Sequence of chain 2.F:
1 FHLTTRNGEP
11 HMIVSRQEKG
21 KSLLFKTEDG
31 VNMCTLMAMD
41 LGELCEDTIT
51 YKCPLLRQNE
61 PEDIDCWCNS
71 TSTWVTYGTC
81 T

Binding-site contacts:
Ligand atom C5 contacts residue ASN75 of chain 2.E at 3.2 Å.
Ligand atom C2 contacts residue NAG1 of chain 2.Z at 4.1 Å.
Ligand atom C2 contacts residue ASN75 of chain 2.E at 2.6 Å.
Ligand atom C7 contacts residue ASN75 of chain 2.E at 2.8 Å.
Ligand atom C6 contacts residue ASN75 of chain 2.E at 3.8 Å.
Ligand atom C4 contacts residue ASN75 of chain 2.E at 4.0 Å.
Ligand atom O3 contacts residue NAG1 of chain 2.Z at 2.4 Å (h-bond).
Ligand atom O7 contacts residue MET126 of chain 2.E at 3.1 Å.
Ligand atom C6 contacts residue THR48 of chain 2.F at 4.4 Å.
Ligand atom O6 contacts residue CYS45 of chain 2.F at 3.4 Å (h-bond).
Ligand atom N2 contacts residue ASN75 of chain 2.E at 3.0 Å (h-bond).
Ligand atom O7 contacts residue ASN75 of chain 2.E at 3.2 Å (h-bond).
Ligand atom O6 contacts residue ASN75 of chain 2.E at 3.8 Å.
Ligand atom C8 contacts residue ASN75 of chain 2.E at 3.0 Å.
Ligand atom C6 contacts residue CYS45 of chain 2.F at 4.4 Å (hydrophobic).
Ligand atom C8 contacts residue PHE98 of chain 2.E at 3.6 Å (hydrophobic).
Ligand atom C3 contacts residue NAG1 of chain 2.Z at 3.3 Å.
Ligand atom O6 contacts residue GLU46 of chain 2.F at 3.8 Å.
Ligand atom C4 contacts residue NAG1 of chain 2.Z at 2.9 Å.
Ligand atom O5 contacts residue ASN75 of chain 2.E at 2.1 Å (h-bond).
Ligand atom C3 contacts residue ASN75 of chain 2.E at 3.5 Å.
Ligand atom C7 contacts residue MET126 of chain 2.E at 3.8 Å (hydrophobic).
Ligand atom C1 contacts residue ASN75 of chain 2.E at 1.3 Å.
Ligand atom C6 contacts residue NAG1 of chain 2.Z at 3.4 Å.
Ligand atom C8 contacts residue MET126 of chain 2.E at 3.7 Å (hydrophobic).
Ligand atom C5 contacts residue NAG1 of chain 2.Z at 3.7 Å.
Ligand atom O6 contacts residue NAG1 of chain 2.Z at 4.1 Å.
Ligand atom O4 contacts residue NAG1 of chain 2.Z at 1.6 Å.
Ligand atom O6 contacts residue THR48 of chain 2.F at 4.0 Å.
Ligand atom O5 contacts residue THR48 of chain 2.F at 4.0 Å.

This protein binds this small molecule.
Small molecule (SMILES): CC(=O)N[C@@H]1[C@@H](O)[C@H](O)[C@@H](CO)O[C@H]1O

Sequence of chain 2.E:
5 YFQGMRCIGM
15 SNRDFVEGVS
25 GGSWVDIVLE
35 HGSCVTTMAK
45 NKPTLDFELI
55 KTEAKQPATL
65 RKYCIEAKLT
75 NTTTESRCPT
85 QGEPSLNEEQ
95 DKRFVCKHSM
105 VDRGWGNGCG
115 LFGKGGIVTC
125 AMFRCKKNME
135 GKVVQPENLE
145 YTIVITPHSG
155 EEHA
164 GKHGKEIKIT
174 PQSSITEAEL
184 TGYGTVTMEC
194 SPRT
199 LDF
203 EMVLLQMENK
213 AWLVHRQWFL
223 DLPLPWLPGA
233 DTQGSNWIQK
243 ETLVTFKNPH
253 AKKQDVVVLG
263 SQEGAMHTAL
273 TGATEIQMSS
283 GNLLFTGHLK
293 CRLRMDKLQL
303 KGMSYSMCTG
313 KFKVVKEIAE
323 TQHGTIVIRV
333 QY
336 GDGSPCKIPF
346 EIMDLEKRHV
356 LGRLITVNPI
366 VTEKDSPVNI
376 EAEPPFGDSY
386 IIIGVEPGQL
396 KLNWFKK